Sequence of chain 1.B:
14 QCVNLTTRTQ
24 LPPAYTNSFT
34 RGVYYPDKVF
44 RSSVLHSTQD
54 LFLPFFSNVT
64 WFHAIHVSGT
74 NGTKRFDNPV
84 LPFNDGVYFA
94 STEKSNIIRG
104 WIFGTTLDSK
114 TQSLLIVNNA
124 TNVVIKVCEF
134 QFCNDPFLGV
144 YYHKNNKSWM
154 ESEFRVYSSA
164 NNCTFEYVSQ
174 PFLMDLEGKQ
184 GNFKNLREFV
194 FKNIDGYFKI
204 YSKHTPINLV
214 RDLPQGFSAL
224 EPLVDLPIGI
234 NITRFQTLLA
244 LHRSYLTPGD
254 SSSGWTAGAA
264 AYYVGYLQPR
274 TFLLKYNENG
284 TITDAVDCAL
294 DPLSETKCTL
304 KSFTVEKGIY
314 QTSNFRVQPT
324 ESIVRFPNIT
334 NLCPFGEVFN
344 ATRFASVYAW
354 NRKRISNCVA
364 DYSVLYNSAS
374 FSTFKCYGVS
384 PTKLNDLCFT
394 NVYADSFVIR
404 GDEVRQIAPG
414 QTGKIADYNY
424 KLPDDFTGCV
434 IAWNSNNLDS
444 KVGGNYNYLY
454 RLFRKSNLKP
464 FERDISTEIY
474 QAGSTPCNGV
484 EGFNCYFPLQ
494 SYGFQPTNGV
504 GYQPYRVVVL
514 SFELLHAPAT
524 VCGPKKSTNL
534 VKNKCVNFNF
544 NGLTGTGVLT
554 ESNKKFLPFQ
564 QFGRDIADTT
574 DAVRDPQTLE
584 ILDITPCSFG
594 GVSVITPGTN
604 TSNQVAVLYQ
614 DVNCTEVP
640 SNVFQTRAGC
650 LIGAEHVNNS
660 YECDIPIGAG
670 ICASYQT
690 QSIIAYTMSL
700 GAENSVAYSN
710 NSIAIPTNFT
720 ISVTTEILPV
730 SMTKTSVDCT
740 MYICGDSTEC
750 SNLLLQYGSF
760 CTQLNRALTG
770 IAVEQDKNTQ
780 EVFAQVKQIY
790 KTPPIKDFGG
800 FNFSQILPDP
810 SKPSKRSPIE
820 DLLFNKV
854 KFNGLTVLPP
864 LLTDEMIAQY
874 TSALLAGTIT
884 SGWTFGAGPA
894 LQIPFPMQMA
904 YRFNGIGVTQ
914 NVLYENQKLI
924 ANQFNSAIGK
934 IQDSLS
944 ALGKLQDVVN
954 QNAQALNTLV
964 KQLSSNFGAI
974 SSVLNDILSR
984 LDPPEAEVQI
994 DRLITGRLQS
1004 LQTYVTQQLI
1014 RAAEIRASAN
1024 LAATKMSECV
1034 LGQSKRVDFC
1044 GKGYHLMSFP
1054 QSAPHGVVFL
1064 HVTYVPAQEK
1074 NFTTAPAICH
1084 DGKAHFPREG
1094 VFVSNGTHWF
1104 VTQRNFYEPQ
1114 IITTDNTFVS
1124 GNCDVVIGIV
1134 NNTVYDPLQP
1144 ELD

The protein below binds the small molecule below.
Small molecule (SMILES): CC(=O)N[C@@H]1[C@@H](O)[C@H](O)[C@@H](CO)O[C@H]1O

Binding-site contacts:
Ligand atom O6 contacts residue ASN280 of chain 1.B at 3.7 Å.
Ligand atom C1 contacts residue ASN282 of chain 1.B at 1.4 Å.
Ligand atom C5 contacts residue ASN282 of chain 1.B at 3.7 Å.
Ligand atom C2 contacts residue ASN282 of chain 1.B at 2.6 Å.
Ligand atom O5 contacts residue ASN282 of chain 1.B at 2.4 Å (h-bond).
Ligand atom C8 contacts residue ASN282 of chain 1.B at 4.0 Å.
Ligand atom O5 contacts residue ASN280 of chain 1.B at 4.3 Å.
Ligand atom O5 contacts residue GLU281 of chain 1.B at 3.6 Å.
Ligand atom N2 contacts residue ASN282 of chain 1.B at 3.1 Å (h-bond).
Ligand atom C5 contacts residue GLU281 of chain 1.B at 4.2 Å.
Ligand atom C6 contacts residue GLU281 of chain 1.B at 3.5 Å.
Ligand atom C3 contacts residue ASN282 of chain 1.B at 3.9 Å.
Ligand atom C7 contacts residue ASN282 of chain 1.B at 3.8 Å.
Ligand atom O6 contacts residue GLU281 of chain 1.B at 3.3 Å (salt-bridge).
Ligand atom C4 contacts residue ASN282 of chain 1.B at 4.3 Å.